This protein binds this small molecule.
Small molecule (SMILES): CC(C)C[C@H](NC(=O)OCC(C)(C)S(=O)(=O)c1ccccc1)C(=O)N[C@@H](C[C@@H]1CCNC1=O)[C@@H](O)S(=O)(=O)O

Binding-site contacts:
Ligand atom N18 contacts residue WJB1 of chain 1.C at 0.1 Å (h-bond).
Ligand atom O25 contacts residue GLU170 of chain 1.A at 3.0 Å (salt-bridge).
Ligand atom N13 contacts residue CYS149 of chain 1.A at 3.0 Å (h-bond).
Ligand atom O21 contacts residue WJB1 of chain 1.C at 0.1 Å (h-bond).
Ligand atom C08 contacts residue WJB1 of chain 1.C at 0.2 Å.
Ligand atom N06 contacts residue WJB1 of chain 1.C at 0.2 Å (h-bond).
Ligand atom C26 contacts residue WJB1 of chain 1.C at 1.0 Å.
Ligand atom C15 contacts residue WJB1 of chain 1.C at 0.1 Å.
Ligand atom C01 contacts residue WJB1 of chain 1.C at 0.3 Å.
Ligand atom O35 contacts residue PRO172 of chain 1.A at 2.9 Å (h-bond).
Ligand atom O23 contacts residue CYS149 of chain 1.A at 2.7 Å (h-bond).
Ligand atom N18 contacts residue GLU170 of chain 1.A at 3.0 Å (salt-bridge).
Ligand atom C10 contacts residue WJB1 of chain 1.C at 0.1 Å.
Ligand atom C22 contacts residue WJB1 of chain 1.C at 0.2 Å.
Ligand atom C14 contacts residue CYS149 of chain 1.A at 2.8 Å (hydrophobic).
Ligand atom C20 contacts residue WJB1 of chain 1.C at 0.1 Å.
Ligand atom S27 contacts residue WJB1 of chain 1.C at 1.2 Å (h-bond).
Ligand atom O25 contacts residue WJB1 of chain 1.C at 0.1 Å (h-bond).
Ligand atom O34 contacts residue WJB1 of chain 1.C at 1.4 Å (h-bond).
Ligand atom C17 contacts residue WJB1 of chain 1.C at 0.1 Å.
Ligand atom O24 contacts residue WJB1 of chain 1.C at 0.1 Å (h-bond).
Ligand atom C07 contacts residue WJB1 of chain 1.C at 0.2 Å.
Ligand atom O21 contacts residue HIS167 of chain 1.A at 2.7 Å (h-bond).
Ligand atom N13 contacts residue HIS168 of chain 1.A at 2.9 Å (h-bond).
Ligand atom O35 contacts residue WJB1 of chain 1.C at 1.5 Å (h-bond).
Ligand atom C28 contacts residue WJB1 of chain 1.C at 1.1 Å.
Ligand atom C05 contacts residue WJB1 of chain 1.C at 0.2 Å.
Ligand atom O23 contacts residue WJB1 of chain 1.C at 1.2 Å.
Ligand atom O04 contacts residue WJB1 of chain 1.C at 0.2 Å (h-bond).
Ligand atom N13 contacts residue WJB1 of chain 1.C at 0.1 Å (h-bond).
Ligand atom C16 contacts residue WJB1 of chain 1.C at 0.0 Å.
Ligand atom C09 contacts residue WJB1 of chain 1.C at 0.1 Å.
Ligand atom C12 contacts residue WJB1 of chain 1.C at 0.1 Å.
Ligand atom C14 contacts residue WJB1 of chain 1.C at 0.1 Å.
Ligand atom N06 contacts residue GLN193 of chain 1.A at 2.8 Å (h-bond).
Ligand atom C03 contacts residue WJB1 of chain 1.C at 0.8 Å.
Ligand atom C22 contacts residue CYS149 of chain 1.A at 1.8 Å (hydrophobic).
Ligand atom C11 contacts residue WJB1 of chain 1.C at 0.1 Å.
Ligand atom C19 contacts residue WJB1 of chain 1.C at 0.1 Å.
Ligand atom C02 contacts residue WJB1 of chain 1.C at 0.8 Å.

Sequence of chain 1.A:
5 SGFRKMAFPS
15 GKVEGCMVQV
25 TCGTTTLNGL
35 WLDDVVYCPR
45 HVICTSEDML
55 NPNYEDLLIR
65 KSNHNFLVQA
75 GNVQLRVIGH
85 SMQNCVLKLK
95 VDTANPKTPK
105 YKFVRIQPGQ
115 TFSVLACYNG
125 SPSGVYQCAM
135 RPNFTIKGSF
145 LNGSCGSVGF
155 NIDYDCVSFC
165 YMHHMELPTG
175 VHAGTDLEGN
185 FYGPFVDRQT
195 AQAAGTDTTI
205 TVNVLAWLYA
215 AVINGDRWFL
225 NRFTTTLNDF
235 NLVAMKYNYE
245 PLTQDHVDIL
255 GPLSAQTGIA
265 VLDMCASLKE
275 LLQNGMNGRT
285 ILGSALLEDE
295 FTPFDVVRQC